Binding-site contacts:
Ligand atom C3 contacts residue HIS149 of chain 1.A at 4.4 Å.
Ligand atom O5 contacts residue GLN156 of chain 1.A at 3.9 Å.
Ligand atom C7 contacts residue HIS149 of chain 1.A at 4.2 Å.
Ligand atom C6 contacts residue ASN153 of chain 1.A at 4.5 Å.
Ligand atom O6 contacts residue GLN156 of chain 1.A at 4.4 Å.
Ligand atom C5 contacts residue ASN153 of chain 1.A at 3.5 Å.
Ligand atom C5 contacts residue THR155 of chain 1.A at 4.2 Å.
Ligand atom C2 contacts residue HIS149 of chain 1.A at 3.6 Å.
Ligand atom C1 contacts residue ASN153 of chain 1.A at 1.4 Å.
Ligand atom O5 contacts residue THR155 of chain 1.A at 3.9 Å.
Ligand atom C6 contacts residue THR155 of chain 1.A at 4.4 Å.
Ligand atom O3 contacts residue HIS149 of chain 1.A at 4.0 Å.
Ligand atom C8 contacts residue ASN153 of chain 1.A at 3.0 Å.
Ligand atom C4 contacts residue ASN153 of chain 1.A at 4.1 Å.
Ligand atom N2 contacts residue HIS149 of chain 1.A at 4.2 Å.
Ligand atom C3 contacts residue ASN153 of chain 1.A at 3.8 Å.
Ligand atom C1 contacts residue HIS149 of chain 1.A at 4.2 Å.
Ligand atom O5 contacts residue HIS149 of chain 1.A at 4.5 Å.
Ligand atom C2 contacts residue ASN153 of chain 1.A at 2.6 Å.
Ligand atom C4 contacts residue HIS149 of chain 1.A at 4.2 Å.
Ligand atom O5 contacts residue ASN153 of chain 1.A at 2.1 Å (h-bond).
Ligand atom N2 contacts residue ASN153 of chain 1.A at 3.3 Å (h-bond).
Ligand atom C8 contacts residue HIS149 of chain 1.A at 3.3 Å.
Ligand atom C7 contacts residue ASN153 of chain 1.A at 3.5 Å.
Ligand atom C1 contacts residue THR155 of chain 1.A at 3.9 Å.
Ligand atom C6 contacts residue GLN156 of chain 1.A at 4.4 Å.

Sequence of chain 1.A:
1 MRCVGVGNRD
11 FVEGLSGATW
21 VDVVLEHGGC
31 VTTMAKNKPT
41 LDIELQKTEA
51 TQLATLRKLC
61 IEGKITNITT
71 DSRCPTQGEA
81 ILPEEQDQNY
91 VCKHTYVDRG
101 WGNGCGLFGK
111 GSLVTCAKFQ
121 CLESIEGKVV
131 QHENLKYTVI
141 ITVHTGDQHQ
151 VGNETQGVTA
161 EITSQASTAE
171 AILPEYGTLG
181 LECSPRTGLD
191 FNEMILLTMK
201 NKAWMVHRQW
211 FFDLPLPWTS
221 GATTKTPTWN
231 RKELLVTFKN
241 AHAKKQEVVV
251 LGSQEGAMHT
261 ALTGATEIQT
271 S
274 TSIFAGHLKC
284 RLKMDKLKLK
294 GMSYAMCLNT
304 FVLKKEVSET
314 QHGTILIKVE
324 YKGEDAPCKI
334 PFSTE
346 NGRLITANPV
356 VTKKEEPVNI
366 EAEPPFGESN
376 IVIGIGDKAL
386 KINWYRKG

The protein below binds the small molecule below.
Small molecule (SMILES): CC(=O)N[C@@H]1[C@@H](O)[C@H](O)[C@@H](CO)O[C@H]1O